Binding-site contacts:
Ligand atom O3 contacts residue ASN330 of chain 1.C at 3.6 Å (h-bond).
Ligand atom C5 contacts residue ASN330 of chain 1.C at 3.6 Å.
Ligand atom O5 contacts residue ASN330 of chain 1.C at 2.4 Å (h-bond).
Ligand atom N2 contacts residue ASN330 of chain 1.C at 3.2 Å (h-bond).
Ligand atom C7 contacts residue ASN330 of chain 1.C at 3.3 Å.
Ligand atom C4 contacts residue ASN330 of chain 1.C at 4.3 Å.
Ligand atom O7 contacts residue ASN330 of chain 1.C at 2.8 Å (h-bond).
Ligand atom C6 contacts residue VAL354 of chain 1.C at 3.6 Å (hydrophobic).
Ligand atom C2 contacts residue ASN330 of chain 1.C at 2.5 Å.
Ligand atom O6 contacts residue VAL354 of chain 1.C at 3.1 Å.
Ligand atom C3 contacts residue ASN330 of chain 1.C at 3.8 Å.
Ligand atom C1 contacts residue ASN330 of chain 1.C at 1.4 Å.

Sequence of chain 1.C:
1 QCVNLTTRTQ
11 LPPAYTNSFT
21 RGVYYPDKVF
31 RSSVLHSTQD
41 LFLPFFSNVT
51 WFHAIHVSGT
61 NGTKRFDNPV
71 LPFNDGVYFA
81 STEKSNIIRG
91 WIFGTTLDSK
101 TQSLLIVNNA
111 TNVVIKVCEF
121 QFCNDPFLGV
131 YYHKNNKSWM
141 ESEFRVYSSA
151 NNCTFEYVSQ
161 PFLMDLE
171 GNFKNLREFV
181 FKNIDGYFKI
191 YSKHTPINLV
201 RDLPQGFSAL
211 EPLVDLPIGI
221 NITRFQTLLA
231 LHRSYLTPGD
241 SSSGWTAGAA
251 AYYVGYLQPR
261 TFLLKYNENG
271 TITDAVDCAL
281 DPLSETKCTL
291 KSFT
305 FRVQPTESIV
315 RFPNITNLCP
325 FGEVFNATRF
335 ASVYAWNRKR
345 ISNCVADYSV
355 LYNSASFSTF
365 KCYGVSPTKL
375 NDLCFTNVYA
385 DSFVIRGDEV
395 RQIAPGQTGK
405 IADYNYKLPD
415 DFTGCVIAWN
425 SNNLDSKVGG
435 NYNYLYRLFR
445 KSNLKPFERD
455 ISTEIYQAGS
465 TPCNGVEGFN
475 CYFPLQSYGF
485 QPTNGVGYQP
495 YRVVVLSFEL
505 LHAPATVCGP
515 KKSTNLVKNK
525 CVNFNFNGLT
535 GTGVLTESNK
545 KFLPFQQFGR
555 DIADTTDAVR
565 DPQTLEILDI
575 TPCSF

The small molecule below binds the protein below.
Small molecule (SMILES): CC(=O)N[C@@H]1[C@@H](O)[C@H](O)[C@@H](CO)O[C@H]1O